A small-molecule ligand and the protein it binds are described below.
Small molecule (SMILES): COc1cc(O)c2c(c1)[C@H]1O[C@@H]1C[C@H](O)[C@H](O)C(=O)C=CC[C@H](C)OC2=O

Sequence of chain 1.A:
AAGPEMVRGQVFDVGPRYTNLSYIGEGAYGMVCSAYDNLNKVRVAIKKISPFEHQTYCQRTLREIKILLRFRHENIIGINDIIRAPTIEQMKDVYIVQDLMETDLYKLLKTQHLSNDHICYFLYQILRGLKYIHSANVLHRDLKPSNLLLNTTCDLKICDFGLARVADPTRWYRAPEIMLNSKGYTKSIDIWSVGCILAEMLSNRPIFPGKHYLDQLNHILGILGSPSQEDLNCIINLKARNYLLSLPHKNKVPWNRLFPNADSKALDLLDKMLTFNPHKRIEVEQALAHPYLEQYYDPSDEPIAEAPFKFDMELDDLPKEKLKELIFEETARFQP

Binding-site contacts:
Ligand atom O23 contacts residue LEU153 of chain 1.A at 3.7 Å.
Ligand atom C14 contacts residue SER150 of chain 1.A at 3.5 Å.
Ligand atom C12 contacts residue ASN151 of chain 1.A at 4.0 Å.
Ligand atom C10 contacts residue CYS163 of chain 1.A at 2.8 Å (hydrophobic).
Ligand atom O20 contacts residue ASP103 of chain 1.A at 3.3 Å (salt-bridge).
Ligand atom O31 contacts residue VAL36 of chain 1.A at 3.7 Å.
Ligand atom C9 contacts residue GLN102 of chain 1.A at 3.3 Å.
Ligand atom C12 contacts residue CYS163 of chain 1.A at 2.3 Å (hydrophobic).
Ligand atom O28 contacts residue ASN151 of chain 1.A at 3.5 Å (h-bond).
Ligand atom C7 contacts residue LEU153 of chain 1.A at 3.7 Å (hydrophobic).
Ligand atom O21 contacts residue MET105 of chain 1.A at 4.0 Å.
Ligand atom O29 contacts residue SER150 of chain 1.A at 2.7 Å (h-bond).
Ligand atom C12 contacts residue ASP164 of chain 1.A at 3.5 Å.
Ligand atom O20 contacts residue LEU104 of chain 1.A at 3.5 Å.
Ligand atom C25 contacts residue VAL36 of chain 1.A at 4.0 Å (hydrophobic).
Ligand atom C4 contacts residue ILE28 of chain 1.A at 3.6 Å (hydrophobic).
Ligand atom C25 contacts residue LYS51 of chain 1.A at 3.9 Å.
Ligand atom C6 contacts residue LEU104 of chain 1.A at 3.9 Å (hydrophobic).
Ligand atom C14 contacts residue ASN151 of chain 1.A at 3.5 Å.
Ligand atom C13 contacts residue ASN151 of chain 1.A at 3.9 Å.
Ligand atom C6 contacts residue MET105 of chain 1.A at 3.0 Å (hydrophobic).
Ligand atom O20 contacts residue ALA49 of chain 1.A at 3.7 Å.
Ligand atom C22 contacts residue GLU106 of chain 1.A at 3.8 Å.
Ligand atom O23 contacts residue ALA49 of chain 1.A at 3.4 Å.
Ligand atom C11 contacts residue CYS163 of chain 1.A at 1.6 Å (hydrophobic).
Ligand atom C7 contacts residue ALA49 of chain 1.A at 3.9 Å (hydrophobic).
Ligand atom C13 contacts residue CYS163 of chain 1.A at 3.7 Å (hydrophobic).
Ligand atom C15 contacts residue SER150 of chain 1.A at 3.4 Å.
Ligand atom C22 contacts residue THR107 of chain 1.A at 3.6 Å.
Ligand atom O23 contacts residue ASP103 of chain 1.A at 3.7 Å.
Ligand atom O31 contacts residue ILE28 of chain 1.A at 3.6 Å.
Ligand atom O20 contacts residue MET105 of chain 1.A at 2.6 Å (h-bond).
Ligand atom C10 contacts residue LYS51 of chain 1.A at 3.8 Å.
Ligand atom O8 contacts residue LEU153 of chain 1.A at 3.9 Å.
Ligand atom C1 contacts residue MET105 of chain 1.A at 3.6 Å (hydrophobic).
Ligand atom C25 contacts residue GLN102 of chain 1.A at 2.7 Å.
Ligand atom C9 contacts residue CYS163 of chain 1.A at 3.6 Å (hydrophobic).
Ligand atom C5 contacts residue MET105 of chain 1.A at 3.9 Å (hydrophobic).
Ligand atom C18 contacts residue VAL36 of chain 1.A at 4.0 Å (hydrophobic).
Ligand atom O28 contacts residue SER150 of chain 1.A at 3.9 Å.